A protein and the small-molecule ligand that binds it are described below.
Small molecule (SMILES): NC(=O)c1ccc[n+]([C@@H]2O[C@H](COP(=O)(O)O)[C@@H](O)[C@H]2O)c1

Sequence of chain 1.B:
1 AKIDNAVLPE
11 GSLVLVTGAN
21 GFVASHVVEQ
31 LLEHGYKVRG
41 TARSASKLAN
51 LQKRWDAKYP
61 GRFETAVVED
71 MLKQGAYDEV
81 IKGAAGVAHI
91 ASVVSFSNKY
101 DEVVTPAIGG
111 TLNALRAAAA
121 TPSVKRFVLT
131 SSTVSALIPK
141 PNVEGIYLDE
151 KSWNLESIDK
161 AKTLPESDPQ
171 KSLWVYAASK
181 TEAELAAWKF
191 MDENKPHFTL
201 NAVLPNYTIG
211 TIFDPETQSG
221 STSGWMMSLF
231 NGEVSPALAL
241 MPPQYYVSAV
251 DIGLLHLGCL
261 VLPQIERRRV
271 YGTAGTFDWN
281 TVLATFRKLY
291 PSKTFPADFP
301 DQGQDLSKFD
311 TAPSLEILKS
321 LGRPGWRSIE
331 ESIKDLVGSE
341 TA

Binding-site contacts:
Ligand atom O1P contacts residue AMP1 of chain 1.J at 2.9 Å (h-bond).
Ligand atom C5 contacts residue PRO205 of chain 1.B at 3.0 Å (hydrophobic).
Ligand atom P contacts residue AMP1 of chain 1.J at 2.6 Å.
Ligand atom O1P contacts residue GLY21 of chain 1.B at 3.6 Å.
Ligand atom C4R contacts residue ILE90 of chain 1.B at 3.8 Å (hydrophobic).
Ligand atom C7 contacts residue THR208 of chain 1.B at 3.5 Å.
Ligand atom C1R contacts residue THR130 of chain 1.B at 3.8 Å.
Ligand atom C7 contacts residue THR222 of chain 1.B at 3.6 Å.
Ligand atom C7 contacts residue ASN206 of chain 1.B at 3.8 Å.
Ligand atom O7 contacts residue THR222 of chain 1.B at 3.0 Å.
Ligand atom C1R contacts residue SER131 of chain 1.B at 3.6 Å.
Ligand atom C4 contacts residue PRO205 of chain 1.B at 3.5 Å (hydrophobic).
Ligand atom C6 contacts residue SER132 of chain 1.B at 3.4 Å.
Ligand atom O3R contacts residue SER92 of chain 1.B at 3.0 Å.
Ligand atom C2 contacts residue VAL23 of chain 1.B at 3.9 Å (hydrophobic).
Ligand atom O3R contacts residue LYS180 of chain 1.B at 3.3 Å (salt-bridge).
Ligand atom N1 contacts residue SER131 of chain 1.B at 3.6 Å.
Ligand atom N7 contacts residue VAL23 of chain 1.B at 3.2 Å.
Ligand atom O3R contacts residue ILE90 of chain 1.B at 3.8 Å.
Ligand atom O3P contacts residue AMP1 of chain 1.J at 1.5 Å.
Ligand atom C5R contacts residue AMP1 of chain 1.J at 3.6 Å.
Ligand atom O7 contacts residue THR208 of chain 1.B at 3.0 Å (h-bond).
Ligand atom C5 contacts residue SER131 of chain 1.B at 3.7 Å.
Ligand atom O2R contacts residue TYR176 of chain 1.B at 3.5 Å (h-bond).
Ligand atom C6 contacts residue PRO205 of chain 1.B at 3.7 Å (hydrophobic).
Ligand atom C5 contacts residue SER132 of chain 1.B at 3.4 Å.
Ligand atom O4R contacts residue THR130 of chain 1.B at 3.4 Å.
Ligand atom C5 contacts residue ASN206 of chain 1.B at 3.9 Å.
Ligand atom C7 contacts residue VAL23 of chain 1.B at 3.9 Å (hydrophobic).
Ligand atom N7 contacts residue THR222 of chain 1.B at 3.3 Å (h-bond).
Ligand atom O1P contacts residue VAL23 of chain 1.B at 2.7 Å (h-bond).
Ligand atom O5R contacts residue AMP1 of chain 1.J at 3.7 Å.
Ligand atom C4 contacts residue ASN206 of chain 1.B at 2.9 Å.
Ligand atom O2P contacts residue VAL23 of chain 1.B at 3.7 Å.
Ligand atom O2R contacts residue LYS180 of chain 1.B at 3.1 Å (salt-bridge).
Ligand atom O7 contacts residue ASN206 of chain 1.B at 2.9 Å (h-bond).
Ligand atom O2P contacts residue AMP1 of chain 1.J at 3.5 Å.
Ligand atom C6 contacts residue SER131 of chain 1.B at 2.9 Å.
Ligand atom C3 contacts residue ASN206 of chain 1.B at 3.8 Å.
Ligand atom O1P contacts residue PHE22 of chain 1.B at 2.9 Å (h-bond).